Sequence of chain 23.A:
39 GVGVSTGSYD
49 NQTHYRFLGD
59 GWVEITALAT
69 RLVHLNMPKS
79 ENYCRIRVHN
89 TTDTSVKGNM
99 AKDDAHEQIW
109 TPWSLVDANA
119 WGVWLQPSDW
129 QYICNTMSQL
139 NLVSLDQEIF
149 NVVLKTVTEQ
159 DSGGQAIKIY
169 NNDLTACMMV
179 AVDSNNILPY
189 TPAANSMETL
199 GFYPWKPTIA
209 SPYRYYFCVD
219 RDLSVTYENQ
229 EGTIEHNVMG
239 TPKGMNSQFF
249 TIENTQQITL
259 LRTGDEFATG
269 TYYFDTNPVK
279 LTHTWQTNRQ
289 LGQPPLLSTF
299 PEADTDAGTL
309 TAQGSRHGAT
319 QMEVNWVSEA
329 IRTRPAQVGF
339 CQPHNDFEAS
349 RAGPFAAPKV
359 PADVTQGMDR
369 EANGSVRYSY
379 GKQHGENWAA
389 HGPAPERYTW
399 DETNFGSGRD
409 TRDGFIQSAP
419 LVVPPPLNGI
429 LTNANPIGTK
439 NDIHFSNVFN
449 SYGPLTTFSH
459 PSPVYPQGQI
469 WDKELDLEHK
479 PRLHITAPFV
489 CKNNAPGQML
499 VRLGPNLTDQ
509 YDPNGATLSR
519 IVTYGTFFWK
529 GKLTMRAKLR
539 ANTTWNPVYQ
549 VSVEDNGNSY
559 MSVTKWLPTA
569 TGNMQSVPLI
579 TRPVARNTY

Binding-site contacts:
Ligand atom C5' contacts residue PRO276 of chain 23.A at 3.7 Å (hydrophobic).
Ligand atom OP2 contacts residue PRO276 of chain 23.A at 3.9 Å.
Ligand atom N7 contacts residue TRP60 of chain 23.A at 3.9 Å.
Ligand atom C2' contacts residue TRP60 of chain 23.A at 4.1 Å (hydrophobic).
Ligand atom N3 contacts residue TRP60 of chain 23.A at 3.0 Å.
Ligand atom OP1 contacts residue PRO276 of chain 23.A at 3.1 Å.
Ligand atom C3' contacts residue PRO276 of chain 23.A at 3.2 Å (hydrophobic).
Ligand atom OP2 contacts residue ARG534 of chain 23.A at 3.6 Å.
Ligand atom P contacts residue ASN139 of chain 23.A at 3.7 Å.
Ligand atom OP1 contacts residue ASN139 of chain 23.A at 3.1 Å (h-bond).
Ligand atom O3' contacts residue PRO276 of chain 23.A at 3.4 Å.
Ligand atom O5' contacts residue TRP60 of chain 23.A at 3.8 Å.
Ligand atom OP2 contacts residue TRP60 of chain 23.A at 4.4 Å.
Ligand atom O3' contacts residue GLN137 of chain 23.A at 2.0 Å (h-bond).
Ligand atom O3' contacts residue TRP60 of chain 23.A at 4.4 Å.
Ligand atom C1' contacts residue GLN137 of chain 23.A at 4.0 Å.
Ligand atom C2 contacts residue TRP60 of chain 23.A at 3.4 Å (hydrophobic).
Ligand atom C3' contacts residue GLN137 of chain 23.A at 2.6 Å.
Ligand atom OP2 contacts residue ASN139 of chain 23.A at 3.3 Å (h-bond).
Ligand atom O5' contacts residue GLN137 of chain 23.A at 4.3 Å.
Ligand atom C2' contacts residue GLN137 of chain 23.A at 2.9 Å.
Ligand atom C4' contacts residue PRO276 of chain 23.A at 3.7 Å (hydrophobic).
Ligand atom OP2 contacts residue GLN137 of chain 23.A at 3.8 Å.
Ligand atom P contacts residue PRO276 of chain 23.A at 3.8 Å.
Ligand atom N6 contacts residue ASP58 of chain 23.A at 4.3 Å.
Ligand atom C8 contacts residue TRP60 of chain 23.A at 4.4 Å (hydrophobic).
Ligand atom O4' contacts residue TRP60 of chain 23.A at 4.2 Å.
Ligand atom C6 contacts residue TRP60 of chain 23.A at 3.4 Å (hydrophobic).
Ligand atom C4' contacts residue GLN137 of chain 23.A at 4.1 Å.
Ligand atom O5' contacts residue PRO276 of chain 23.A at 2.8 Å.
Ligand atom OP1 contacts residue ASN275 of chain 23.A at 4.5 Å.
Ligand atom N1 contacts residue TRP60 of chain 23.A at 3.5 Å.
Ligand atom N9 contacts residue TRP60 of chain 23.A at 3.8 Å.
Ligand atom N6 contacts residue TRP60 of chain 23.A at 3.0 Å.
Ligand atom N6 contacts residue GLY57 of chain 23.A at 3.7 Å.
Ligand atom C1' contacts residue TRP60 of chain 23.A at 3.5 Å (hydrophobic).
Ligand atom P contacts residue GLN137 of chain 23.A at 3.5 Å.
Ligand atom C4 contacts residue TRP60 of chain 23.A at 3.5 Å (hydrophobic).
Ligand atom OP1 contacts residue GLN137 of chain 23.A at 4.4 Å.
Ligand atom C5 contacts residue TRP60 of chain 23.A at 3.8 Å (hydrophobic).

This protein binds this small molecule.
Small molecule (SMILES): N=c1ccn([C@H]2C[C@H](O[P](=O)(O)OC[C@H]3O[C@@H](n4cnc5c(N)ncnc54)C[C@@H]3O[P](=O)(O)OC[C@H]3O[C@@H](n4cnc5c(N)ncnc54)C[C@@H]3O[P](=O)(O)OC[C@H]3O[C@@H](n4cnc5c(N)ncnc54)C[C@@H]3O)[C@@H](COP(=O)=O)O2)c(=O)[nH]1